Binding-site contacts:
Ligand atom O7 contacts residue ASN114 of chain 1.B at 3.7 Å.
Ligand atom C4 contacts residue ASN114 of chain 1.B at 4.2 Å.
Ligand atom C1 contacts residue ASP113 of chain 1.B at 4.4 Å.
Ligand atom O5 contacts residue ASP113 of chain 1.B at 4.1 Å.
Ligand atom N2 contacts residue ASN114 of chain 1.B at 2.9 Å (h-bond).
Ligand atom O5 contacts residue ASN114 of chain 1.B at 2.4 Å (h-bond).
Ligand atom C2 contacts residue ASN114 of chain 1.B at 2.4 Å.
Ligand atom C1 contacts residue ASN114 of chain 1.B at 1.4 Å.
Ligand atom C8 contacts residue ASN114 of chain 1.B at 4.0 Å.
Ligand atom C7 contacts residue ASN114 of chain 1.B at 3.5 Å.
Ligand atom C3 contacts residue ASN114 of chain 1.B at 3.7 Å.
Ligand atom C5 contacts residue ASN114 of chain 1.B at 3.7 Å.

Sequence of chain 1.B:
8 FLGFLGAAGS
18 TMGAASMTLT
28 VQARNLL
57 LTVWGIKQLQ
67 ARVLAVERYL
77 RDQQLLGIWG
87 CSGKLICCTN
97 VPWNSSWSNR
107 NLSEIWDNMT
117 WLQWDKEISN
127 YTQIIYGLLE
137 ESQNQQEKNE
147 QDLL

The small molecule below binds the protein below.
Small molecule (SMILES): CC(=O)N[C@@H]1[C@@H](O)[C@H](O)[C@@H](CO)O[C@H]1O